Sequence of chain 1.A:
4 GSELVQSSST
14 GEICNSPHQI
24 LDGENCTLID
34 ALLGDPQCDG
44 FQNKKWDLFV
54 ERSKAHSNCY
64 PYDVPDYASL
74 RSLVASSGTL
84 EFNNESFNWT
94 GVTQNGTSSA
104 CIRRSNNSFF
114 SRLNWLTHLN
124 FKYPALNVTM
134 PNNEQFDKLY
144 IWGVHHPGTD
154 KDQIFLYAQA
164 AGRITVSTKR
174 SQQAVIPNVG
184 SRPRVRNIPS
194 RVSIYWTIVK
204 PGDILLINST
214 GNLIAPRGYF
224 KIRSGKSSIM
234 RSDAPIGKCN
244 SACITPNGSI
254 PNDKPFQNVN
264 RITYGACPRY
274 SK

Binding-site contacts:
Ligand atom C1 contacts residue ASN211 of chain 1.A at 1.4 Å.
Ligand atom C3 contacts residue ASN211 of chain 1.A at 3.1 Å.
Ligand atom O5 contacts residue ASN211 of chain 1.A at 2.4 Å (h-bond).
Ligand atom O3 contacts residue ASN211 of chain 1.A at 4.3 Å.
Ligand atom C6 contacts residue ASN211 of chain 1.A at 4.5 Å.
Ligand atom N2 contacts residue ASN130 of chain 1.A at 4.0 Å.
Ligand atom C7 contacts residue ASN130 of chain 1.A at 4.2 Å.
Ligand atom C4 contacts residue ASN211 of chain 1.A at 3.8 Å.
Ligand atom N2 contacts residue ASN211 of chain 1.A at 2.3 Å (h-bond).
Ligand atom O6 contacts residue ARG166 of chain 1.A at 4.3 Å.
Ligand atom C8 contacts residue ASN211 of chain 1.A at 4.0 Å.
Ligand atom C5 contacts residue ASN211 of chain 1.A at 3.3 Å.
Ligand atom C8 contacts residue ASN130 of chain 1.A at 3.4 Å.
Ligand atom C7 contacts residue ASN211 of chain 1.A at 3.4 Å.
Ligand atom C2 contacts residue ASN211 of chain 1.A at 2.3 Å.
Ligand atom O5 contacts residue THR168 of chain 1.A at 4.3 Å.
Ligand atom O7 contacts residue ASN211 of chain 1.A at 4.4 Å.

The protein below binds the small molecule below.
Small molecule (SMILES): CC(=O)N[C@@H]1[C@@H](O)[C@H](O)[C@@H](CO)O[C@H]1O